Binding-site contacts:
Ligand atom C2 contacts residue ASN255 of chain 2.A at 2.5 Å.
Ligand atom C1 contacts residue ASN255 of chain 2.A at 1.4 Å.
Ligand atom C8 contacts residue ASN255 of chain 2.A at 4.3 Å.
Ligand atom O2 contacts residue ARG252 of chain 2.A at 4.3 Å.
Ligand atom C4 contacts residue ASN255 of chain 2.A at 4.2 Å.
Ligand atom C5 contacts residue ASP234 of chain 2.A at 4.5 Å.
Ligand atom O7 contacts residue ASN255 of chain 2.A at 3.0 Å (h-bond).
Ligand atom C3 contacts residue ASN255 of chain 2.A at 3.7 Å.
Ligand atom C5 contacts residue ASN255 of chain 2.A at 3.7 Å.
Ligand atom O2 contacts residue PHE258 of chain 2.A at 4.5 Å.
Ligand atom O4 contacts residue ASP234 of chain 2.A at 2.9 Å (salt-bridge).
Ligand atom N2 contacts residue ASN255 of chain 2.A at 2.9 Å (h-bond).
Ligand atom C6 contacts residue ASP234 of chain 2.A at 3.8 Å.
Ligand atom C1 contacts residue SER257 of chain 2.A at 4.5 Å.
Ligand atom C4 contacts residue ASP234 of chain 2.A at 4.1 Å.
Ligand atom O7 contacts residue TYR245 of chain 2.A at 4.1 Å.
Ligand atom C7 contacts residue ASN255 of chain 2.A at 3.1 Å.
Ligand atom O5 contacts residue ASN255 of chain 2.A at 2.3 Å (h-bond).

A small-molecule ligand and the protein it binds are described below.
Small molecule (SMILES): CC(=O)N[C@H]1CO[C@H](CO[C@@H]2O[C@@H](C)[C@@H](O)[C@@H](O)[C@@H]2O)[C@@H](O)[C@@H]1O

Sequence of chain 2.A:
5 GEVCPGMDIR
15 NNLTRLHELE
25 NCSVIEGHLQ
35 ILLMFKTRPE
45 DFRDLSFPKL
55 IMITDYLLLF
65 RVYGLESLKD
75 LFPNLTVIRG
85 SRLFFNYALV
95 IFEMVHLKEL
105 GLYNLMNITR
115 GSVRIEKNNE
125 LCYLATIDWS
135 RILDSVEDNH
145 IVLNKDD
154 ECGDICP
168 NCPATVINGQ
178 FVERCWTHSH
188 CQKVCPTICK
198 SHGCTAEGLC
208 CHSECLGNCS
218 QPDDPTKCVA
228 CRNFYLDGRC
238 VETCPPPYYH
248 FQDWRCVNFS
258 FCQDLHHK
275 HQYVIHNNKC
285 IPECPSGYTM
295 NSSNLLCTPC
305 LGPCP